Binding-site contacts:
Ligand atom N2 contacts residue ASN135 of chain 1.A at 2.8 Å (h-bond).
Ligand atom C7 contacts residue ALA327 of chain 1.A at 4.2 Å (hydrophobic).
Ligand atom O5 contacts residue THR326 of chain 1.A at 3.9 Å.
Ligand atom C6 contacts residue THR326 of chain 1.A at 4.5 Å.
Ligand atom C5 contacts residue ASN135 of chain 1.A at 3.6 Å.
Ligand atom O5 contacts residue ASN135 of chain 1.A at 2.4 Å (h-bond).
Ligand atom C4 contacts residue ASN330 of chain 1.A at 3.9 Å.
Ligand atom C4 contacts residue ASN135 of chain 1.A at 4.2 Å.
Ligand atom C7 contacts residue LEU132 of chain 1.A at 4.4 Å (hydrophobic).
Ligand atom O6 contacts residue THR326 of chain 1.A at 3.4 Å (h-bond).
Ligand atom C1 contacts residue ASN135 of chain 1.A at 1.4 Å.
Ligand atom C6 contacts residue ASN330 of chain 1.A at 4.2 Å.
Ligand atom C8 contacts residue ALA327 of chain 1.A at 3.9 Å (hydrophobic).
Ligand atom C8 contacts residue LEU132 of chain 1.A at 3.9 Å (hydrophobic).
Ligand atom C1 contacts residue ASN330 of chain 1.A at 4.4 Å.
Ligand atom O6 contacts residue GLU323 of chain 1.A at 4.1 Å.
Ligand atom C2 contacts residue ASN330 of chain 1.A at 4.5 Å.
Ligand atom C8 contacts residue ASN330 of chain 1.A at 4.4 Å.
Ligand atom C2 contacts residue ASN135 of chain 1.A at 2.4 Å.
Ligand atom N2 contacts residue GLY131 of chain 1.A at 4.4 Å.
Ligand atom O4 contacts residue ASN330 of chain 1.A at 3.2 Å (h-bond).
Ligand atom N2 contacts residue ALA327 of chain 1.A at 4.3 Å.
Ligand atom C8 contacts residue ILE128 of chain 1.A at 4.4 Å (hydrophobic).
Ligand atom O7 contacts residue LEU132 of chain 1.A at 4.1 Å.
Ligand atom N2 contacts residue ASN330 of chain 1.A at 4.4 Å.
Ligand atom C7 contacts residue ASN135 of chain 1.A at 3.6 Å.
Ligand atom O3 contacts residue ALA327 of chain 1.A at 4.4 Å.
Ligand atom C5 contacts residue ASN330 of chain 1.A at 3.9 Å.
Ligand atom O7 contacts residue ASN330 of chain 1.A at 3.2 Å (h-bond).
Ligand atom C3 contacts residue ASN135 of chain 1.A at 3.8 Å.
Ligand atom O7 contacts residue ASN135 of chain 1.A at 4.0 Å.
Ligand atom C7 contacts residue ASN330 of chain 1.A at 3.9 Å.
Ligand atom C3 contacts residue ALA327 of chain 1.A at 4.5 Å (hydrophobic).
Ligand atom C3 contacts residue ASN330 of chain 1.A at 4.1 Å.
Ligand atom C8 contacts residue GLY131 of chain 1.A at 3.9 Å.

Sequence of chain 1.A:
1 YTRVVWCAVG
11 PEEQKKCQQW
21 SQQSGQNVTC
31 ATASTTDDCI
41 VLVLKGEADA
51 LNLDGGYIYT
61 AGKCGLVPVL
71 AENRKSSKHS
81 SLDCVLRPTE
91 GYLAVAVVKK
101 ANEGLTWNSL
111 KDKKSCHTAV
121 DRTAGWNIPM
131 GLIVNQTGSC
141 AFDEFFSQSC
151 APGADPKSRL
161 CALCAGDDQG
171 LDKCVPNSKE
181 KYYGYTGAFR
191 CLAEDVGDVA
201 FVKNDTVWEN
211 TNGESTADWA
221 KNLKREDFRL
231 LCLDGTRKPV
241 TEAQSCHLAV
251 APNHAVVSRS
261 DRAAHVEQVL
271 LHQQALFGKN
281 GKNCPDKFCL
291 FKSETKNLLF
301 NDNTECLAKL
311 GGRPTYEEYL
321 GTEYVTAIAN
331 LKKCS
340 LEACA

A protein and the small-molecule ligand that binds it are described below.
Small molecule (SMILES): CC(=O)N[C@H]1[C@H](O[C@H]2[C@H](O)[C@@H](NC(C)=O)CO[C@@H]2CO)O[C@H](CO)[C@@H](O[C@@H]2O[C@H](CO)[C@@H](O)[C@H](O)[C@@H]2O)[C@@H]1O